Binding-site contacts:
Ligand atom N4 contacts residue GLY179 of chain 1.D at 3.6 Å.
Ligand atom S1 contacts residue CYS119 of chain 1.D at 3.7 Å.
Ligand atom C2 contacts residue GLY180 of chain 1.D at 3.4 Å.
Ligand atom S2 contacts residue PHE160 of chain 1.C at 3.8 Å.
Ligand atom C2 contacts residue GLY179 of chain 1.D at 3.3 Å.
Ligand atom O1 contacts residue ALA144 of chain 1.D at 3.8 Å.
Ligand atom O2 contacts residue GLN110 of chain 1.C at 3.0 Å (h-bond).
Ligand atom S2 contacts residue GLY179 of chain 1.D at 3.9 Å.
Ligand atom N1 contacts residue ZN1 of chain 1.K at 2.1 Å.
Ligand atom S2 contacts residue GLY180 of chain 1.D at 3.3 Å (h-bond).
Ligand atom C3 contacts residue PHE160 of chain 1.C at 3.6 Å (hydrophobic).
Ligand atom N1 contacts residue GLY179 of chain 1.D at 3.5 Å (h-bond).
Ligand atom N1 contacts residue CYS119 of chain 1.D at 3.6 Å (h-bond).
Ligand atom N1 contacts residue CYS178 of chain 1.D at 3.7 Å.
Ligand atom N2 contacts residue PHE160 of chain 1.C at 3.1 Å.
Ligand atom N1 contacts residue HIS175 of chain 1.D at 3.3 Å (h-bond).
Ligand atom N3 contacts residue PHE160 of chain 1.C at 3.4 Å.
Ligand atom S1 contacts residue ASP121 of chain 1.D at 3.8 Å.
Ligand atom C4 contacts residue LEU190 of chain 1.D at 3.6 Å (hydrophobic).
Ligand atom N1 contacts residue ASP121 of chain 1.D at 2.9 Å (salt-bridge).
Ligand atom O2 contacts residue PHE138 of chain 1.C at 3.1 Å.
Ligand atom O2 contacts residue ASP121 of chain 1.D at 3.5 Å.
Ligand atom N4 contacts residue PHE160 of chain 1.C at 3.1 Å.
Ligand atom O1 contacts residue ILE143 of chain 1.D at 3.9 Å.
Ligand atom O1 contacts residue ZN1 of chain 1.K at 3.1 Å.
Ligand atom C1 contacts residue PHE160 of chain 1.C at 3.6 Å (hydrophobic).
Ligand atom C1 contacts residue GLY179 of chain 1.D at 3.8 Å.
Ligand atom O1 contacts residue CYS119 of chain 1.D at 3.0 Å (h-bond).
Ligand atom C2 contacts residue PHE160 of chain 1.C at 3.1 Å (hydrophobic).
Ligand atom C1 contacts residue GLY180 of chain 1.D at 3.4 Å.
Ligand atom N2 contacts residue GLY179 of chain 1.D at 3.1 Å.
Ligand atom O3 contacts residue PHE160 of chain 1.C at 3.7 Å.
Ligand atom N2 contacts residue GLY180 of chain 1.D at 3.5 Å (h-bond).
Ligand atom S2 contacts residue ILE143 of chain 1.D at 3.8 Å.
Ligand atom O3 contacts residue LEU193 of chain 1.D at 3.6 Å.
Ligand atom N3 contacts residue GLY179 of chain 1.D at 3.2 Å.
Ligand atom S1 contacts residue ZN1 of chain 1.K at 3.1 Å.
Ligand atom C4 contacts residue ALA183 of chain 1.D at 3.5 Å (hydrophobic).
Ligand atom O2 contacts residue PHE160 of chain 1.C at 3.7 Å.
Ligand atom N3 contacts residue GLY180 of chain 1.D at 3.6 Å (h-bond).

Sequence of chain 1.C:
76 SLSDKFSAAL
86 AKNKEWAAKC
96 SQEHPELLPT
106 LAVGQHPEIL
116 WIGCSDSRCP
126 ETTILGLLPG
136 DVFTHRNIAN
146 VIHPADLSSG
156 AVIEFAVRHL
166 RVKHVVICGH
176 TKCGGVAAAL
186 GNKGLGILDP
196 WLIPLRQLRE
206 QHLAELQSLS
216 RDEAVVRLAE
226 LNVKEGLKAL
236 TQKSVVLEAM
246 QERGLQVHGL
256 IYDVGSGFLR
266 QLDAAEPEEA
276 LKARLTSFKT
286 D

A protein and the small-molecule ligand that binds it are described below.
Small molecule (SMILES): CC(=O)Nc1nnc(S(N)(=O)=O)s1

Sequence of chain 1.D:
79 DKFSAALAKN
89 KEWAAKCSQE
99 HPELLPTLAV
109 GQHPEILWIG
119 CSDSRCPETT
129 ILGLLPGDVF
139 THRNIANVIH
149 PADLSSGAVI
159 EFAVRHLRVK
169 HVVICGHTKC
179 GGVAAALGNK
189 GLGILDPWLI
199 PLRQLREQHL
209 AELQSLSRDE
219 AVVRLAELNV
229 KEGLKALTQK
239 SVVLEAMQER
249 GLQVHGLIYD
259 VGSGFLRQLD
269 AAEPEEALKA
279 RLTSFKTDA